Binding-site contacts:
Ligand atom C4 contacts residue HIS189 of chain 5.A at 3.9 Å.
Ligand atom CL2 contacts residue TYR20 of chain 5.A at 4.2 Å.
Ligand atom CL2 contacts residue PHE129 of chain 4.A at 3.6 Å.
Ligand atom C4 contacts residue PHE97 of chain 4.A at 4.0 Å (hydrophobic).
Ligand atom C5 contacts residue LEU154 of chain 4.A at 3.9 Å (hydrophobic).
Ligand atom O9A contacts residue LEU24 of chain 5.A at 4.2 Å.
Ligand atom C11 contacts residue ILE166 of chain 4.A at 4.0 Å (hydrophobic).
Ligand atom N9 contacts residue LEU24 of chain 5.A at 3.8 Å.
Ligand atom CL1 contacts residue GLN86 of chain 4.A at 4.1 Å.
Ligand atom C6 contacts residue LEU154 of chain 4.A at 3.5 Å (hydrophobic).
Ligand atom C1 contacts residue ASN140 of chain 4.A at 4.1 Å.
Ligand atom C7 contacts residue LEU154 of chain 4.A at 3.5 Å (hydrophobic).
Ligand atom N9 contacts residue ILE166 of chain 4.A at 3.9 Å.
Ligand atom C3 contacts residue TYR20 of chain 5.A at 3.8 Å (hydrophobic).
Ligand atom O9A contacts residue TYR162 of chain 4.A at 3.5 Å.
Ligand atom C7 contacts residue CYS26 of chain 5.A at 4.3 Å (hydrophobic).
Ligand atom C9 contacts residue LEU154 of chain 4.A at 4.3 Å (hydrophobic).
Ligand atom O5 contacts residue ALA142 of chain 4.A at 3.8 Å.
Ligand atom C9 contacts residue ILE166 of chain 4.A at 4.1 Å (hydrophobic).
Ligand atom O2 contacts residue TYR20 of chain 5.A at 2.9 Å (h-bond).
Ligand atom C11 contacts residue LEU154 of chain 4.A at 4.0 Å (hydrophobic).
Ligand atom C9 contacts residue LEU24 of chain 5.A at 4.1 Å (hydrophobic).
Ligand atom O5 contacts residue LEU154 of chain 4.A at 4.2 Å.
Ligand atom O4 contacts residue PHE97 of chain 4.A at 4.3 Å.
Ligand atom CL2 contacts residue ALA99 of chain 4.A at 3.3 Å.
Ligand atom CL1 contacts residue ASN140 of chain 4.A at 3.8 Å.
Ligand atom N2 contacts residue TYR20 of chain 5.A at 3.9 Å.
Ligand atom C8 contacts residue LEU154 of chain 4.A at 3.9 Å (hydrophobic).
Ligand atom C2 contacts residue TYR20 of chain 5.A at 3.5 Å (hydrophobic).
Ligand atom O4 contacts residue HIS189 of chain 5.A at 3.1 Å (h-bond).
Ligand atom O9A contacts residue ILE166 of chain 4.A at 3.9 Å.
Ligand atom O9B contacts residue LEU24 of chain 5.A at 3.7 Å.
Ligand atom C8 contacts residue CYS26 of chain 5.A at 4.2 Å (hydrophobic).
Ligand atom O2 contacts residue PHE19 of chain 5.A at 4.3 Å.
Ligand atom C3 contacts residue HIS189 of chain 5.A at 4.1 Å.
Ligand atom C4 contacts residue THR88 of chain 4.A at 3.9 Å.
Ligand atom O9B contacts residue VAL156 of chain 4.A at 3.2 Å.
Ligand atom C8 contacts residue LEU24 of chain 5.A at 4.0 Å (hydrophobic).
Ligand atom C10 contacts residue ILE166 of chain 4.A at 3.8 Å (hydrophobic).
Ligand atom C4 contacts residue TYR20 of chain 5.A at 4.0 Å (hydrophobic).

Sequence of chain 5.A:
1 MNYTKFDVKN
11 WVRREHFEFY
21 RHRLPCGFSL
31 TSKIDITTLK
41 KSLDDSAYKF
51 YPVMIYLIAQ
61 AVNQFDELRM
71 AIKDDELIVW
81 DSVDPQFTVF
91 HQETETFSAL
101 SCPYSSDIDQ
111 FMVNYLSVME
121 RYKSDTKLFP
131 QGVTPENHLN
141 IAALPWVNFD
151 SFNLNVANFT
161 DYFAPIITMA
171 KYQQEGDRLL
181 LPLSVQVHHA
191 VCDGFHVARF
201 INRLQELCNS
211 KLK

Sequence of chain 4.A:
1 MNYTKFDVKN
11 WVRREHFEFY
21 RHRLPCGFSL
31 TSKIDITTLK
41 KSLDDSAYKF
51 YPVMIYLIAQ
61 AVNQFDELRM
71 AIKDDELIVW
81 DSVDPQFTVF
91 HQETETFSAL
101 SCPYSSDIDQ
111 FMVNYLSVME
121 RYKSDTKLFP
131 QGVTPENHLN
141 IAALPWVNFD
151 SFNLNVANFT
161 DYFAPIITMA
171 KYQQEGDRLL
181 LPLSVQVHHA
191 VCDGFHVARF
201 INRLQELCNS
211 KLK

A small-molecule ligand and the protein it binds are described below.
Small molecule (SMILES): O=C(N[C@H](CO)[C@H](O)c1ccc([N+](=O)[O-])cc1)C(Cl)Cl